This small molecule binds to this protein.
Small molecule (SMILES): Nc1nc2ncc(CO[P](=O)(O)OP(=O)(O)O)nc2c(=O)[nH]1

Sequence of chain 1.D:
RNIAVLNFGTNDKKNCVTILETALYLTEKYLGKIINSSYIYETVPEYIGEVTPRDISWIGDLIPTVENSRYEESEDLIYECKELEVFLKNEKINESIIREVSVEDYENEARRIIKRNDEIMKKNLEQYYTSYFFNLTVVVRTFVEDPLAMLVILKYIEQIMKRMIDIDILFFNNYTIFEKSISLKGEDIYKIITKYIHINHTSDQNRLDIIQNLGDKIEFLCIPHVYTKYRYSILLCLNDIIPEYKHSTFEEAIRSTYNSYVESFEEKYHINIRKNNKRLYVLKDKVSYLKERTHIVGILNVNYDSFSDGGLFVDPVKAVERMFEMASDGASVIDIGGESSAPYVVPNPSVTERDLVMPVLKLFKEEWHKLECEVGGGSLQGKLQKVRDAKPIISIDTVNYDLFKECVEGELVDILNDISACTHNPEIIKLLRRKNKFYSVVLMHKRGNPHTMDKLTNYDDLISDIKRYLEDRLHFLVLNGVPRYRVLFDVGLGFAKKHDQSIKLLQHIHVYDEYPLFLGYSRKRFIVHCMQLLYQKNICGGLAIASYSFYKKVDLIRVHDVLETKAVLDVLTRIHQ

Binding-site contacts:
Ligand atom O6P contacts residue SER382 of chain 1.D at 3.0 Å (h-bond).
Ligand atom O5P contacts residue PHE348 of chain 1.D at 3.5 Å (h-bond).
Ligand atom C3 contacts residue ASP454 of chain 1.D at 3.4 Å.
Ligand atom O4 contacts residue ARG697 of chain 1.D at 2.9 Å (salt-bridge).
Ligand atom C3 contacts residue ARG697 of chain 1.D at 3.2 Å.
Ligand atom C6 contacts residue MET501 of chain 1.D at 3.4 Å (hydrophobic).
Ligand atom P1 contacts residue ASN342 of chain 1.D at 3.5 Å.
Ligand atom N6 contacts residue ASP547 of chain 1.D at 2.9 Å (salt-bridge).
Ligand atom C8 contacts residue ASP547 of chain 1.D at 3.6 Å.
Ligand atom O6P contacts residue PAB1 of chain 1.V at 3.5 Å (h-bond).
Ligand atom N7 contacts residue MET501 of chain 1.D at 3.3 Å (h-bond).
Ligand atom O2P contacts residue HIS699 of chain 1.D at 2.7 Å (h-bond).
Ligand atom P2 contacts residue SER381 of chain 1.D at 3.6 Å.
Ligand atom O5P contacts residue SER347 of chain 1.D at 3.2 Å (h-bond).
Ligand atom N4 contacts residue ARG697 of chain 1.D at 3.6 Å (salt-bridge).
Ligand atom O3P contacts residue PHE348 of chain 1.D at 3.6 Å.
Ligand atom C11 contacts residue PAB1 of chain 1.V at 3.5 Å.
Ligand atom O2P contacts residue PHE348 of chain 1.D at 3.4 Å.
Ligand atom O1P contacts residue ILE340 of chain 1.D at 3.6 Å.
Ligand atom O8 contacts residue GLY577 of chain 1.D at 3.0 Å (h-bond).
Ligand atom C11 contacts residue ARG697 of chain 1.D at 3.6 Å.
Ligand atom O1P contacts residue MG1 of chain 1.W at 3.1 Å.
Ligand atom N6 contacts residue ASN474 of chain 1.D at 3.1 Å (h-bond).
Ligand atom N1 contacts residue ARG697 of chain 1.D at 3.2 Å (salt-bridge).
Ligand atom O8 contacts residue LYS581 of chain 1.D at 3.0 Å (salt-bridge).
Ligand atom O5P contacts residue SER381 of chain 1.D at 2.7 Å (h-bond).
Ligand atom N4 contacts residue ASP454 of chain 1.D at 3.0 Å (salt-bridge).
Ligand atom C6 contacts residue ASP547 of chain 1.D at 3.1 Å.
Ligand atom N6 contacts residue MET501 of chain 1.D at 3.6 Å.
Ligand atom O4P contacts residue MG1 of chain 1.W at 2.2 Å.
Ligand atom N5 contacts residue ASN474 of chain 1.D at 3.4 Å (h-bond).
Ligand atom O6P contacts residue ALA383 of chain 1.D at 3.6 Å (h-bond).
Ligand atom C2 contacts residue ARG697 of chain 1.D at 3.2 Å.
Ligand atom N5 contacts residue ILE476 of chain 1.D at 3.4 Å.
Ligand atom O1P contacts residue ARG697 of chain 1.D at 3.3 Å (salt-bridge).
Ligand atom N7 contacts residue ASP547 of chain 1.D at 2.5 Å (salt-bridge).
Ligand atom O4P contacts residue ASN342 of chain 1.D at 2.7 Å (h-bond).
Ligand atom P2 contacts residue MG1 of chain 1.W at 3.5 Å.
Ligand atom O1P contacts residue ASN342 of chain 1.D at 2.4 Å (h-bond).
Ligand atom O4P contacts residue SER347 of chain 1.D at 3.1 Å (h-bond).